Sequence of chain 1.A:
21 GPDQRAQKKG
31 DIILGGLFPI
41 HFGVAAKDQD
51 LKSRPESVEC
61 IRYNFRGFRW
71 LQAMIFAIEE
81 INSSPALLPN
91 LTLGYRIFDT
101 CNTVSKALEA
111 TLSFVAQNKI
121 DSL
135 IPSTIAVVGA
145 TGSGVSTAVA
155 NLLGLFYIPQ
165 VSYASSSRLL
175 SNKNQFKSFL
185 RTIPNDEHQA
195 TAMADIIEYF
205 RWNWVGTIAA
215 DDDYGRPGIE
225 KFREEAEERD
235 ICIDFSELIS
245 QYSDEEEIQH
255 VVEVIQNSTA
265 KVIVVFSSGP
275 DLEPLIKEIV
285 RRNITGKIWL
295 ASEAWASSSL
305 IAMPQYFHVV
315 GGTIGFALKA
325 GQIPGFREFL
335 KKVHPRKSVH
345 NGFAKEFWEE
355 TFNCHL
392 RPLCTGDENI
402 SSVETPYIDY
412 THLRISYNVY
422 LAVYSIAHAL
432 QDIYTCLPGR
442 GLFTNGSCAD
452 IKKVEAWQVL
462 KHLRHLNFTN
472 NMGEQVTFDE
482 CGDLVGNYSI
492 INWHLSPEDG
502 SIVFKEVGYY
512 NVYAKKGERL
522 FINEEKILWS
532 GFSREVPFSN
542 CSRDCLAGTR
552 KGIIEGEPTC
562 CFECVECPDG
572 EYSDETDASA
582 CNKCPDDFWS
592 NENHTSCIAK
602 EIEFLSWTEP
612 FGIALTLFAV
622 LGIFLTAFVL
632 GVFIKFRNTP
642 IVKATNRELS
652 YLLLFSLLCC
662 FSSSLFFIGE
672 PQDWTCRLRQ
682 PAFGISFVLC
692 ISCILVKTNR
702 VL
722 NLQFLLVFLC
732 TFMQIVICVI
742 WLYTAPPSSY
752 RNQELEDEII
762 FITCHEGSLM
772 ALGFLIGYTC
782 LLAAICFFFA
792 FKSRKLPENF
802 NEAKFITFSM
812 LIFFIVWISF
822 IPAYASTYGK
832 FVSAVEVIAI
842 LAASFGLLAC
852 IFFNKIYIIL

A small-molecule ligand and the protein it binds are described below.
Small molecule (SMILES): CC(=O)N[C@@H]1[C@@H](O)[C@H](O)[C@@H](CO)O[C@H]1O

Binding-site contacts:
Ligand atom O6 contacts residue THR470 of chain 1.A at 4.2 Å.
Ligand atom C1 contacts residue ASN468 of chain 1.A at 1.4 Å.
Ligand atom C4 contacts residue ASN468 of chain 1.A at 4.2 Å.
Ligand atom C3 contacts residue ASN468 of chain 1.A at 3.8 Å.
Ligand atom O5 contacts residue GLN476 of chain 1.A at 3.5 Å (h-bond).
Ligand atom C2 contacts residue ASN468 of chain 1.A at 2.5 Å.
Ligand atom C7 contacts residue ASN468 of chain 1.A at 3.5 Å.
Ligand atom O7 contacts residue ASN468 of chain 1.A at 3.8 Å.
Ligand atom O5 contacts residue ASN468 of chain 1.A at 2.4 Å (h-bond).
Ligand atom O6 contacts residue GLN476 of chain 1.A at 3.6 Å.
Ligand atom C5 contacts residue ASN468 of chain 1.A at 3.7 Å.
Ligand atom N2 contacts residue ASN468 of chain 1.A at 2.9 Å (h-bond).
Ligand atom C5 contacts residue GLN476 of chain 1.A at 3.8 Å.
Ligand atom C1 contacts residue GLN476 of chain 1.A at 3.4 Å.